A protein and the small-molecule ligand that binds it are described below.
Small molecule (SMILES): [H]/N=C(/N)c1cc(C)c(-c2ccccc2)s1

Sequence of chain 2.A:
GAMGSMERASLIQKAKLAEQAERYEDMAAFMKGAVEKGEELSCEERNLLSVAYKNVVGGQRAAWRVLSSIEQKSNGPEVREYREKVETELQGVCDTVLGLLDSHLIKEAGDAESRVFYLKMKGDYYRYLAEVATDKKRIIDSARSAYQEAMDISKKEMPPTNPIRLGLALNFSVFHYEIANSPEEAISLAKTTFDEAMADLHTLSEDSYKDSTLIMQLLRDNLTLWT

Binding-site contacts:
Ligand atom C12 contacts residue LEU136 of chain 2.A at 3.7 Å (hydrophobic).
Ligand atom N2 contacts residue LEU105 of chain 2.A at 4.0 Å.
Ligand atom C10 contacts residue GLN98 of chain 2.A at 3.5 Å.
Ligand atom C7 contacts residue LEU136 of chain 2.A at 4.0 Å (hydrophobic).
Ligand atom N1 contacts residue LEU105 of chain 2.A at 3.6 Å.
Ligand atom C4 contacts residue LEU105 of chain 2.A at 4.2 Å (hydrophobic).
Ligand atom C1 contacts residue ILE148 of chain 2.A at 4.3 Å (hydrophobic).
Ligand atom C3 contacts residue TYR133 of chain 2.A at 3.6 Å (hydrophobic).
Ligand atom C11 contacts residue LEU136 of chain 2.A at 4.1 Å (hydrophobic).
Ligand atom C2 contacts residue LEU136 of chain 2.A at 4.4 Å (hydrophobic).
Ligand atom C5 contacts residue LEU105 of chain 2.A at 3.9 Å (hydrophobic).
Ligand atom N2 contacts residue TYR133 of chain 2.A at 3.2 Å (h-bond).
Ligand atom C9 contacts residue GLN98 of chain 2.A at 4.2 Å.
Ligand atom C4 contacts residue ASP102 of chain 2.A at 3.6 Å.
Ligand atom S1 contacts residue LEU105 of chain 2.A at 4.5 Å.
Ligand atom N1 contacts residue ASP102 of chain 2.A at 2.5 Å (salt-bridge).
Ligand atom C11 contacts residue GLN98 of chain 2.A at 3.6 Å.
Ligand atom C5 contacts residue ASP102 of chain 2.A at 3.5 Å.
Ligand atom S1 contacts residue LEU136 of chain 2.A at 4.2 Å.
Ligand atom C2 contacts residue TYR133 of chain 2.A at 4.4 Å (hydrophobic).
Ligand atom C4 contacts residue TYR133 of chain 2.A at 4.1 Å (hydrophobic).
Ligand atom C6 contacts residue LEU136 of chain 2.A at 3.9 Å (hydrophobic).
Ligand atom N1 contacts residue GLY106 of chain 2.A at 4.2 Å.
Ligand atom C5 contacts residue TYR133 of chain 2.A at 4.0 Å (hydrophobic).
Ligand atom S1 contacts residue ASP102 of chain 2.A at 3.0 Å (salt-bridge).
Ligand atom C12 contacts residue ILE148 of chain 2.A at 4.3 Å (hydrophobic).